Sequence of chain 1.C:
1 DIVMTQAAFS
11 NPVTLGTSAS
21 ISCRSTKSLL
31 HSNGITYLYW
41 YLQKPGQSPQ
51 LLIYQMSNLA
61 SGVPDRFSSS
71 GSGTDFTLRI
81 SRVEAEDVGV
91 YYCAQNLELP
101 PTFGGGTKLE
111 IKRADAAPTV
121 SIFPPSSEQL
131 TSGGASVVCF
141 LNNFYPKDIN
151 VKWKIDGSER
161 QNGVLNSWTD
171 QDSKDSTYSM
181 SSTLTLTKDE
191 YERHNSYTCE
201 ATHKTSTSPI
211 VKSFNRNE

A protein and the small-molecule ligand that binds it are described below.
Small molecule (SMILES): O=C(O)CCCC(=O)Nc1ccc(/C=C/c2ccccc2)cc1

Binding-site contacts:
Ligand atom C20 contacts residue LEU97 of chain 1.C at 3.9 Å (hydrophobic).
Ligand atom C3 contacts residue TRP104 of chain 1.D at 3.4 Å (hydrophobic).
Ligand atom C4 contacts residue LEU45 of chain 1.D at 3.9 Å (hydrophobic).
Ligand atom C7 contacts residue PHE103 of chain 1.C at 3.9 Å (hydrophobic).
Ligand atom C13 contacts residue PRO101 of chain 1.C at 3.4 Å (hydrophobic).
Ligand atom O23 contacts residue GLN99 of chain 1.D at 3.0 Å (h-bond).
Ligand atom C10 contacts residue GLY98 of chain 1.D at 3.8 Å.
Ligand atom C19 contacts residue LEU97 of chain 1.C at 3.4 Å (hydrophobic).
Ligand atom C1 contacts residue TRP104 of chain 1.D at 3.5 Å (hydrophobic).
Ligand atom C5 contacts residue VAL37 of chain 1.D at 3.3 Å (hydrophobic).
Ligand atom C19 contacts residue ASN96 of chain 1.C at 3.8 Å.
Ligand atom C2 contacts residue LEU45 of chain 1.D at 3.0 Å (hydrophobic).
Ligand atom C12 contacts residue GLY98 of chain 1.D at 3.8 Å.
Ligand atom O21 contacts residue ILE33 of chain 1.D at 3.6 Å.
Ligand atom C19 contacts residue GLU98 of chain 1.C at 3.8 Å.
Ligand atom C20 contacts residue GOL1 of chain 1.K at 3.4 Å.
Ligand atom C17 contacts residue LEU99 of chain 1.C at 3.7 Å (hydrophobic).
Ligand atom C4 contacts residue TRP104 of chain 1.D at 3.4 Å (hydrophobic).
Ligand atom O23 contacts residue ILE33 of chain 1.D at 3.8 Å.
Ligand atom C8 contacts residue ALA96 of chain 1.D at 3.6 Å (hydrophobic).
Ligand atom C13 contacts residue GLY98 of chain 1.D at 3.9 Å.
Ligand atom C1 contacts residue LEU45 of chain 1.D at 3.3 Å (hydrophobic).
Ligand atom O23 contacts residue GOL1 of chain 1.K at 2.4 Å (h-bond).
Ligand atom C7 contacts residue TYR39 of chain 1.C at 3.4 Å (hydrophobic).
Ligand atom O21 contacts residue GOL1 of chain 1.K at 3.9 Å.
Ligand atom C6 contacts residue LEU45 of chain 1.D at 3.8 Å (hydrophobic).
Ligand atom C18 contacts residue GLN99 of chain 1.D at 3.5 Å.
Ligand atom C4 contacts residue VAL37 of chain 1.D at 3.6 Å (hydrophobic).
Ligand atom O22 contacts residue GLY98 of chain 1.D at 3.9 Å.
Ligand atom C14 contacts residue SER35 of chain 1.D at 3.9 Å.
Ligand atom C11 contacts residue GLY98 of chain 1.D at 3.8 Å.
Ligand atom C6 contacts residue TRP104 of chain 1.D at 3.5 Å (hydrophobic).
Ligand atom C10 contacts residue TYR39 of chain 1.C at 3.3 Å (hydrophobic).
Ligand atom N15 contacts residue PRO101 of chain 1.C at 3.7 Å.
Ligand atom C5 contacts residue TRP104 of chain 1.D at 3.8 Å (hydrophobic).
Ligand atom C2 contacts residue TRP104 of chain 1.D at 3.6 Å (hydrophobic).
Ligand atom C20 contacts residue ILE33 of chain 1.D at 3.6 Å (hydrophobic).
Ligand atom C13 contacts residue SER35 of chain 1.D at 3.5 Å.
Ligand atom C3 contacts residue LEU45 of chain 1.D at 3.4 Å (hydrophobic).
Ligand atom C12 contacts residue PRO101 of chain 1.C at 3.6 Å (hydrophobic).

Sequence of chain 1.D:
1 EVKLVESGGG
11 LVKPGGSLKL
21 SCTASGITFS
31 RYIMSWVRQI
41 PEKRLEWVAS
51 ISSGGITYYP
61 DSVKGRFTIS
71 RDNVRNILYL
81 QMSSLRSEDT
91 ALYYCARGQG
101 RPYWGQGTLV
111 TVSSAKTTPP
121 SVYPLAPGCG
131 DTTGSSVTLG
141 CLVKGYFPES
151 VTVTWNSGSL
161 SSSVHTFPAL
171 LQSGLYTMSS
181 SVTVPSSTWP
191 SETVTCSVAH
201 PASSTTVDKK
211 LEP